Sequence of chain 1.C:
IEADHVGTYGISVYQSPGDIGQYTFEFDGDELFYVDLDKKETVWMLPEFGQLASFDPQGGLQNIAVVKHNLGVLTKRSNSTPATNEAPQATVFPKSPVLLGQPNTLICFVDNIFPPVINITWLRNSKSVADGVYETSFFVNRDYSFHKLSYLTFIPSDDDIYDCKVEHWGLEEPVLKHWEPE

Binding-site contacts:
Ligand atom O7 contacts residue ASN119 of chain 1.C at 3.8 Å.
Ligand atom C8 contacts residue HIS168 of chain 1.C at 4.3 Å.
Ligand atom C7 contacts residue ASN119 of chain 1.C at 3.7 Å.
Ligand atom C1 contacts residue ASN119 of chain 1.C at 1.4 Å.
Ligand atom C8 contacts residue GLU167 of chain 1.C at 4.5 Å.
Ligand atom N2 contacts residue ASN119 of chain 1.C at 3.0 Å (h-bond).
Ligand atom C2 contacts residue ASN119 of chain 1.C at 2.4 Å.
Ligand atom C4 contacts residue ASN119 of chain 1.C at 4.1 Å.
Ligand atom C2 contacts residue GLU167 of chain 1.C at 3.6 Å.
Ligand atom N2 contacts residue GLU167 of chain 1.C at 3.8 Å.
Ligand atom O7 contacts residue TRP169 of chain 1.C at 3.9 Å.
Ligand atom C1 contacts residue GLU167 of chain 1.C at 4.4 Å.
Ligand atom C7 contacts residue TRP169 of chain 1.C at 3.8 Å (hydrophobic).
Ligand atom C5 contacts residue ASN119 of chain 1.C at 3.6 Å.
Ligand atom O5 contacts residue ASN119 of chain 1.C at 2.3 Å (h-bond).
Ligand atom C3 contacts residue ASN119 of chain 1.C at 3.8 Å.
Ligand atom C8 contacts residue TRP169 of chain 1.C at 2.9 Å (hydrophobic).
Ligand atom O3 contacts residue GLU167 of chain 1.C at 4.3 Å.

A small-molecule ligand and the protein it binds are described below.
Small molecule (SMILES): CC(=O)N[C@@H]1[C@@H](O)[C@H](O)[C@@H](CO)O[C@H]1O